A small-molecule ligand and the protein it binds are described below.
Small molecule (SMILES): C[C@H](CCC(=O)O)[C@H]1CC[C@H]2[C@@H]3[C@H](O)C[C@@H]4C[C@H](O)CC[C@]4(C)[C@H]3C[C@H](O)[C@]12C

Sequence of chain 1.G:
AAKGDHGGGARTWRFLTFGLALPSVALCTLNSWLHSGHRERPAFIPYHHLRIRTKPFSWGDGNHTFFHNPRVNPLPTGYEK

Binding-site contacts:
Ligand atom C21 contacts residue PHE21 of chain 1.G at 4.2 Å (hydrophobic).
Ligand atom C19 contacts residue PHE21 of chain 1.G at 3.8 Å (hydrophobic).
Ligand atom O25 contacts residue ARG14 of chain 1.G at 3.0 Å (salt-bridge).
Ligand atom C2 contacts residue PEK1 of chain 1.TA at 4.2 Å.
Ligand atom O26 contacts residue ARG14 of chain 1.G at 3.0 Å (salt-bridge).
Ligand atom C22 contacts residue PHE18 of chain 1.G at 4.1 Å (hydrophobic).
Ligand atom C12 contacts residue PEK1 of chain 1.TA at 4.0 Å.
Ligand atom C20 contacts residue PHE18 of chain 1.G at 3.8 Å (hydrophobic).
Ligand atom C12 contacts residue PHE21 of chain 1.G at 3.8 Å (hydrophobic).
Ligand atom C11 contacts residue PEK1 of chain 1.TA at 3.9 Å.
Ligand atom O25 contacts residue ARG17 of chain 1.G at 4.4 Å.
Ligand atom C18 contacts residue PHE18 of chain 1.G at 3.8 Å (hydrophobic).
Ligand atom C18 contacts residue PHE21 of chain 1.G at 4.2 Å (hydrophobic).
Ligand atom C16 contacts residue PHE18 of chain 1.G at 4.4 Å (hydrophobic).
Ligand atom C21 contacts residue PHE18 of chain 1.G at 4.0 Å (hydrophobic).
Ligand atom C21 contacts residue PEK1 of chain 1.TA at 4.4 Å.
Ligand atom C24 contacts residue ARG14 of chain 1.G at 3.7 Å.
Ligand atom C21 contacts residue ARG17 of chain 1.G at 4.1 Å.
Ligand atom C23 contacts residue ARG17 of chain 1.G at 4.1 Å.
Ligand atom O12 contacts residue PEK1 of chain 1.TA at 3.3 Å.
Ligand atom O26 contacts residue ARG17 of chain 1.G at 3.1 Å (salt-bridge).
Ligand atom C18 contacts residue GLY22 of chain 1.G at 3.8 Å.
Ligand atom C11 contacts residue PHE21 of chain 1.G at 3.6 Å (hydrophobic).
Ligand atom C1 contacts residue PEK1 of chain 1.TA at 3.6 Å.
Ligand atom C24 contacts residue ARG17 of chain 1.G at 3.7 Å.
Ligand atom C23 contacts residue PEK1 of chain 1.TA at 4.5 Å.